A small-molecule ligand and the protein it binds are described below.
Small molecule (SMILES): Nc1ncnc2c1ncn2[C@@H]1O[C@H](CO[P](=O)(O)O[P](=O)(O)CP(=O)(O)O)[C@@H](O)[C@H]1O

Binding-site contacts:
Ligand atom O1B contacts residue LYS29 of chain 1.A at 2.8 Å (salt-bridge).
Ligand atom O1G contacts residue ARG151 of chain 1.A at 3.0 Å (salt-bridge).
Ligand atom O2B contacts residue GLY31 of chain 1.A at 3.7 Å.
Ligand atom C6 contacts residue ALA48 of chain 1.A at 3.7 Å (hydrophobic).
Ligand atom N6 contacts residue GLU101 of chain 1.A at 3.0 Å (salt-bridge).
Ligand atom O2A contacts residue GLY30 of chain 1.A at 3.1 Å.
Ligand atom C3B contacts residue ASN154 of chain 1.A at 4.0 Å.
Ligand atom C5' contacts residue LYS29 of chain 1.A at 2.9 Å.
Ligand atom O2G contacts residue ARG151 of chain 1.A at 3.3 Å (salt-bridge).
Ligand atom N1 contacts residue GLU101 of chain 1.A at 4.0 Å.
Ligand atom N1 contacts residue VAL103 of chain 1.A at 3.0 Å (h-bond).
Ligand atom C3B contacts residue ASP172 of chain 1.A at 3.6 Å.
Ligand atom PA contacts residue LYS29 of chain 1.A at 3.6 Å.
Ligand atom C5 contacts residue PHE156 of chain 1.A at 3.5 Å (hydrophobic).
Ligand atom O1G contacts residue PRO153 of chain 1.A at 3.9 Å.
Ligand atom O3A contacts residue LYS29 of chain 1.A at 3.8 Å.
Ligand atom N7 contacts residue PHE156 of chain 1.A at 3.6 Å.
Ligand atom O4' contacts residue ILE27 of chain 1.A at 3.6 Å (h-bond).
Ligand atom N6 contacts residue ALA48 of chain 1.A at 3.7 Å.
Ligand atom N3 contacts residue PHE102 of chain 1.A at 3.8 Å.
Ligand atom C6 contacts residue PHE156 of chain 1.A at 3.6 Å (hydrophobic).
Ligand atom C8 contacts residue VAL35 of chain 1.A at 3.9 Å (hydrophobic).
Ligand atom O4' contacts residue VAL35 of chain 1.A at 3.8 Å.
Ligand atom N1 contacts residue PHE102 of chain 1.A at 3.7 Å.
Ligand atom O2A contacts residue GLY31 of chain 1.A at 3.9 Å.
Ligand atom PG contacts residue ARG151 of chain 1.A at 3.7 Å.
Ligand atom PA contacts residue ASP172 of chain 1.A at 3.8 Å.
Ligand atom C5' contacts residue VAL35 of chain 1.A at 3.7 Å (hydrophobic).
Ligand atom O1A contacts residue ASP172 of chain 1.A at 2.9 Å (salt-bridge).
Ligand atom PB contacts residue LYS29 of chain 1.A at 3.5 Å.
Ligand atom N6 contacts residue PHE156 of chain 1.A at 3.8 Å.
Ligand atom C4' contacts residue ILE27 of chain 1.A at 3.6 Å (hydrophobic).
Ligand atom C2 contacts residue VAL103 of chain 1.A at 3.3 Å (hydrophobic).
Ligand atom O2A contacts residue LYS29 of chain 1.A at 2.9 Å (salt-bridge).
Ligand atom O3A contacts residue ASP172 of chain 1.A at 3.1 Å (salt-bridge).
Ligand atom O5' contacts residue LYS29 of chain 1.A at 3.6 Å (salt-bridge).
Ligand atom O2B contacts residue LYS29 of chain 1.A at 3.7 Å.
Ligand atom C4' contacts residue LYS29 of chain 1.A at 3.8 Å.
Ligand atom C2 contacts residue PHE102 of chain 1.A at 3.3 Å (hydrophobic).
Ligand atom C6 contacts residue GLU101 of chain 1.A at 3.9 Å.

Sequence of chain 1.A:
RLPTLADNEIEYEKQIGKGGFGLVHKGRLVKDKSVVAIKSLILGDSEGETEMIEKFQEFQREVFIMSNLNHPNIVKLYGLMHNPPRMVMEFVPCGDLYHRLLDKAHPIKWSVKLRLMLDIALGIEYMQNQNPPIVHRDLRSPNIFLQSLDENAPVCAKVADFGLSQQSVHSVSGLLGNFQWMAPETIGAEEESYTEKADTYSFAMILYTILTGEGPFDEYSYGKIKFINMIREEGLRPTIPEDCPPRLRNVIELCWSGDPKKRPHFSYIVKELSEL